Binding-site contacts:
Ligand atom N2 contacts residue GLN602 of chain 1.B at 3.5 Å (h-bond).
Ligand atom O1 contacts residue GLN602 of chain 1.B at 1.9 Å (h-bond).
Ligand atom O1 contacts residue LEU603 of chain 1.B at 3.8 Å.
Ligand atom C1 contacts residue GLY473 of chain 1.B at 4.2 Å.
Ligand atom O1 contacts residue ARG103 of chain 1.B at 3.0 Å (salt-bridge).
Ligand atom C5 contacts residue SER474 of chain 1.B at 3.4 Å.
Ligand atom N3 contacts residue ARG103 of chain 1.B at 3.3 Å (salt-bridge).
Ligand atom C2 contacts residue GLU178 of chain 1.B at 3.3 Å.
Ligand atom C2 contacts residue GLU108 of chain 1.B at 3.4 Å.
Ligand atom N3 contacts residue GLU178 of chain 1.B at 3.5 Å (salt-bridge).
Ligand atom C contacts residue SER474 of chain 1.B at 4.1 Å.
Ligand atom N1 contacts residue THR605 of chain 1.B at 4.0 Å.
Ligand atom C1 contacts residue GLU178 of chain 1.B at 4.1 Å.
Ligand atom C4 contacts residue LEU603 of chain 1.B at 4.0 Å (hydrophobic).
Ligand atom N3 contacts residue VAL180 of chain 1.B at 3.7 Å.
Ligand atom C contacts residue GLU178 of chain 1.B at 4.0 Å.
Ligand atom C5 contacts residue GLY473 of chain 1.B at 3.7 Å.
Ligand atom N2 contacts residue GLU178 of chain 1.B at 3.1 Å (salt-bridge).
Ligand atom C contacts residue ARG103 of chain 1.B at 3.9 Å.
Ligand atom C4 contacts residue THR605 of chain 1.B at 3.8 Å.
Ligand atom N3 contacts residue GLN602 of chain 1.B at 3.6 Å (h-bond).
Ligand atom N2 contacts residue ARG103 of chain 1.B at 4.1 Å.
Ligand atom C3 contacts residue GLU108 of chain 1.B at 3.8 Å.
Ligand atom C4 contacts residue SER474 of chain 1.B at 3.5 Å.
Ligand atom C3 contacts residue GLU178 of chain 1.B at 4.2 Å.
Ligand atom C3 contacts residue SER474 of chain 1.B at 4.2 Å.
Ligand atom O1 contacts residue SER474 of chain 1.B at 4.0 Å.
Ligand atom C5 contacts residue GLN602 of chain 1.B at 3.4 Å.
Ligand atom C contacts residue GLN602 of chain 1.B at 2.7 Å.
Ligand atom C1 contacts residue GLN602 of chain 1.B at 3.5 Å.
Ligand atom C4 contacts residue GLY473 of chain 1.B at 3.2 Å.
Ligand atom N1 contacts residue SER474 of chain 1.B at 3.9 Å.
Ligand atom C2 contacts residue GLY473 of chain 1.B at 4.1 Å.
Ligand atom C2 contacts residue SER474 of chain 1.B at 4.1 Å.
Ligand atom N3 contacts residue ASP179 of chain 1.B at 3.7 Å.
Ligand atom N1 contacts residue GLY473 of chain 1.B at 3.4 Å.
Ligand atom C1 contacts residue SER474 of chain 1.B at 3.8 Å.
Ligand atom C3 contacts residue GLY473 of chain 1.B at 3.5 Å.
Ligand atom C4 contacts residue GLN602 of chain 1.B at 3.5 Å.
Ligand atom C5 contacts residue LEU603 of chain 1.B at 4.1 Å (hydrophobic).

Sequence of chain 1.B:
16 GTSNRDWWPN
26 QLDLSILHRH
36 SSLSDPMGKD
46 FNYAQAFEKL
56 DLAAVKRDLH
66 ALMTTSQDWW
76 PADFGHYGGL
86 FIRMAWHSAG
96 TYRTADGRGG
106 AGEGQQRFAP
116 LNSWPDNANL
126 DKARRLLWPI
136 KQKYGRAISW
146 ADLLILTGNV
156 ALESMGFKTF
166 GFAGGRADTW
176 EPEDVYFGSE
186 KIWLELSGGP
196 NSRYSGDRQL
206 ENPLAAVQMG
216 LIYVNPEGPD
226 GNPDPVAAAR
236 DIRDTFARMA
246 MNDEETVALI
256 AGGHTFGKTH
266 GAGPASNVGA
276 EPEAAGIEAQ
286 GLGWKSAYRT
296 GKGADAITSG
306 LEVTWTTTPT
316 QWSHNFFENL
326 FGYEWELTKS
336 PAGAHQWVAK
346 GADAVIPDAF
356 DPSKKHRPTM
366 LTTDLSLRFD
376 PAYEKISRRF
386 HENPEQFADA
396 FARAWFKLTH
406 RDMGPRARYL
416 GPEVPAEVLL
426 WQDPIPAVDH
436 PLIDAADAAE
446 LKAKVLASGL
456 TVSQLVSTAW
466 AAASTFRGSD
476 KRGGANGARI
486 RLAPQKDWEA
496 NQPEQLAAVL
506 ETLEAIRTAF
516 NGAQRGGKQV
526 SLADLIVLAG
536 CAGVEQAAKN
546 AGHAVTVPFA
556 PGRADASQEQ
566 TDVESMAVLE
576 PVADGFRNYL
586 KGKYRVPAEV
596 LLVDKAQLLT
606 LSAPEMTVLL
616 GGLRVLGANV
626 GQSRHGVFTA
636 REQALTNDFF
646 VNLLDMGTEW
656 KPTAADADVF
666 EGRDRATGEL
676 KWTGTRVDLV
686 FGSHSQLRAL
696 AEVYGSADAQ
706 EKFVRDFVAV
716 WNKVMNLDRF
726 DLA

This small molecule binds to this protein.
Small molecule (SMILES): NNC(=O)c1ccncc1